Binding-site contacts:
Ligand atom C19 contacts residue PHE237 of chain 13.B at 3.5 Å (hydrophobic).
Ligand atom N4 contacts residue LEU240 of chain 13.B at 3.3 Å.
Ligand atom C8 contacts residue TYR159 of chain 13.B at 3.5 Å (hydrophobic).
Ligand atom O25 contacts residue THR111 of chain 13.B at 3.4 Å (h-bond).
Ligand atom C4 contacts residue ILE194 of chain 13.B at 3.8 Å (hydrophobic).
Ligand atom C14 contacts residue VAL199 of chain 13.B at 3.8 Å (hydrophobic).
Ligand atom C23 contacts residue PHE237 of chain 13.B at 3.8 Å (hydrophobic).
Ligand atom O25 contacts residue TYR112 of chain 13.B at 3.4 Å.
Ligand atom C26 contacts residue THR111 of chain 13.B at 3.6 Å.
Ligand atom N6 contacts residue VAL196 of chain 13.B at 3.8 Å.
Ligand atom C18 contacts residue PHE237 of chain 13.B at 3.8 Å (hydrophobic).
Ligand atom C8 contacts residue VAL196 of chain 13.B at 3.7 Å (hydrophobic).
Ligand atom C20 contacts residue TYR112 of chain 13.B at 3.4 Å (hydrophobic).
Ligand atom C12 contacts residue VAL199 of chain 13.B at 3.7 Å (hydrophobic).
Ligand atom C27 contacts residue ASP236 of chain 13.B at 3.6 Å.
Ligand atom C13 contacts residue MET132 of chain 13.B at 3.8 Å (hydrophobic).
Ligand atom C5 contacts residue ILE194 of chain 13.B at 3.8 Å (hydrophobic).
Ligand atom C21 contacts residue PHE237 of chain 13.B at 3.7 Å (hydrophobic).
Ligand atom C7 contacts residue VAL196 of chain 13.B at 3.5 Å (hydrophobic).
Ligand atom C21 contacts residue TYR112 of chain 13.B at 3.4 Å (hydrophobic).
Ligand atom C5 contacts residue TYR159 of chain 13.B at 3.7 Å (hydrophobic).
Ligand atom C1 contacts residue ILE157 of chain 13.B at 3.4 Å (hydrophobic).
Ligand atom C4 contacts residue TYR159 of chain 13.B at 3.7 Å (hydrophobic).
Ligand atom C3 contacts residue ALA24 of chain 13.D at 3.5 Å (hydrophobic).
Ligand atom C14 contacts residue MET132 of chain 13.B at 3.5 Å (hydrophobic).
Ligand atom O16 contacts residue MET132 of chain 13.B at 3.6 Å.
Ligand atom C23 contacts residue TYR112 of chain 13.B at 3.3 Å (hydrophobic).
Ligand atom C20 contacts residue PHE237 of chain 13.B at 3.4 Å (hydrophobic).
Ligand atom C11 contacts residue LEU134 of chain 13.B at 3.8 Å (hydrophobic).
Ligand atom C7 contacts residue TYR159 of chain 13.B at 3.7 Å (hydrophobic).
Ligand atom C4 contacts residue ALA24 of chain 13.D at 3.5 Å (hydrophobic).
Ligand atom C1 contacts residue ILE183 of chain 13.B at 3.5 Å (hydrophobic).
Ligand atom C3 contacts residue PRO181 of chain 13.B at 3.7 Å (hydrophobic).
Ligand atom O24 contacts residue TYR112 of chain 13.B at 3.8 Å.
Ligand atom N3 contacts residue LEU240 of chain 13.B at 3.4 Å.
Ligand atom C3 contacts residue TYR159 of chain 13.B at 3.7 Å (hydrophobic).
Ligand atom C15 contacts residue MET132 of chain 13.B at 3.6 Å (hydrophobic).
Ligand atom C10 contacts residue MET132 of chain 13.B at 3.7 Å (hydrophobic).
Ligand atom C13 contacts residue PHE237 of chain 13.B at 3.7 Å (hydrophobic).
Ligand atom C26 contacts residue LYS113 of chain 13.B at 3.7 Å.

Sequence of chain 13.B:
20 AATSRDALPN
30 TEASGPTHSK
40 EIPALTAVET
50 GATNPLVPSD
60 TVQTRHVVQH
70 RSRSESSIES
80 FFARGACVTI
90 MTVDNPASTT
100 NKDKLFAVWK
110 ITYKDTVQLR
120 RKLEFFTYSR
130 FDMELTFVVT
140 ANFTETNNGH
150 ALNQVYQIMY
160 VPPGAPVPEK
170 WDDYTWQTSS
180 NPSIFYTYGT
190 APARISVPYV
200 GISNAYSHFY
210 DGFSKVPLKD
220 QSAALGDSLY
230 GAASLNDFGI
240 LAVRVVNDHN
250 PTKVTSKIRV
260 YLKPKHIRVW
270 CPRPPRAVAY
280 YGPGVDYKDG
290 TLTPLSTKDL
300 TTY

Sequence of chain 13.D:
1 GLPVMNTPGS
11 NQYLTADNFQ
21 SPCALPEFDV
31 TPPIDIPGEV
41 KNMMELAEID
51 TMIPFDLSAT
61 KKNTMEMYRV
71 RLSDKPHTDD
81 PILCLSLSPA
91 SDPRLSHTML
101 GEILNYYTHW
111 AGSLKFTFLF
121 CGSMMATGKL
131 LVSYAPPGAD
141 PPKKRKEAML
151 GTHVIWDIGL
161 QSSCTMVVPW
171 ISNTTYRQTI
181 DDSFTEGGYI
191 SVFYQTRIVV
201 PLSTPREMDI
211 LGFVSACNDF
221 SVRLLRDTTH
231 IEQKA

A small-molecule ligand and the protein it binds are described below.
Small molecule (SMILES): CCOC(=O)c1ccc(OCCCCC2CCN(c3ccc(C)nn3)CC2)cc1